Binding-site contacts:
Ligand atom O6 contacts residue SER79 of chain 16.C at 2.5 Å (h-bond).
Ligand atom C6 contacts residue SER79 of chain 16.C at 3.6 Å.
Ligand atom C2 contacts residue ASN87 of chain 16.C at 2.5 Å.
Ligand atom O5 contacts residue SER79 of chain 16.C at 3.8 Å.
Ligand atom C1 contacts residue ASN87 of chain 16.C at 1.4 Å.
Ligand atom N2 contacts residue ASN87 of chain 16.C at 2.9 Å (h-bond).
Ligand atom C5 contacts residue SER79 of chain 16.C at 4.3 Å.
Ligand atom C7 contacts residue ASN87 of chain 16.C at 3.9 Å.
Ligand atom O7 contacts residue ASN87 of chain 16.C at 4.4 Å.
Ligand atom O5 contacts residue ASN87 of chain 16.C at 2.4 Å (h-bond).
Ligand atom C5 contacts residue ASN87 of chain 16.C at 3.7 Å.
Ligand atom O6 contacts residue LEU91 of chain 16.C at 3.9 Å.
Ligand atom C8 contacts residue ILE155 of chain 16.C at 3.7 Å (hydrophobic).
Ligand atom C3 contacts residue ASN87 of chain 16.C at 3.8 Å.
Ligand atom C4 contacts residue ASN87 of chain 16.C at 4.2 Å.

Sequence of chain 16.C:
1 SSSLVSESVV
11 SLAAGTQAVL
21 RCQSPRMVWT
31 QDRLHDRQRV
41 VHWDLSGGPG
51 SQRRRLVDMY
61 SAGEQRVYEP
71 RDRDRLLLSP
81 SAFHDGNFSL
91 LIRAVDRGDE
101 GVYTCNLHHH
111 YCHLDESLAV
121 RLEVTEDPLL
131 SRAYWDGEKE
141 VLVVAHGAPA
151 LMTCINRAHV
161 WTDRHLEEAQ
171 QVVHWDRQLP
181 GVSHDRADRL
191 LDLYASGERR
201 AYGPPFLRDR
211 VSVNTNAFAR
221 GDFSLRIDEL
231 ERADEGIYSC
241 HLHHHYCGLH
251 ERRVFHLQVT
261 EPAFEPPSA

A protein and the small-molecule ligand that binds it are described below.
Small molecule (SMILES): CC(=O)N[C@@H]1[C@@H](O)[C@H](O)[C@@H](CO)O[C@H]1O